Sequence of chain 1.F:
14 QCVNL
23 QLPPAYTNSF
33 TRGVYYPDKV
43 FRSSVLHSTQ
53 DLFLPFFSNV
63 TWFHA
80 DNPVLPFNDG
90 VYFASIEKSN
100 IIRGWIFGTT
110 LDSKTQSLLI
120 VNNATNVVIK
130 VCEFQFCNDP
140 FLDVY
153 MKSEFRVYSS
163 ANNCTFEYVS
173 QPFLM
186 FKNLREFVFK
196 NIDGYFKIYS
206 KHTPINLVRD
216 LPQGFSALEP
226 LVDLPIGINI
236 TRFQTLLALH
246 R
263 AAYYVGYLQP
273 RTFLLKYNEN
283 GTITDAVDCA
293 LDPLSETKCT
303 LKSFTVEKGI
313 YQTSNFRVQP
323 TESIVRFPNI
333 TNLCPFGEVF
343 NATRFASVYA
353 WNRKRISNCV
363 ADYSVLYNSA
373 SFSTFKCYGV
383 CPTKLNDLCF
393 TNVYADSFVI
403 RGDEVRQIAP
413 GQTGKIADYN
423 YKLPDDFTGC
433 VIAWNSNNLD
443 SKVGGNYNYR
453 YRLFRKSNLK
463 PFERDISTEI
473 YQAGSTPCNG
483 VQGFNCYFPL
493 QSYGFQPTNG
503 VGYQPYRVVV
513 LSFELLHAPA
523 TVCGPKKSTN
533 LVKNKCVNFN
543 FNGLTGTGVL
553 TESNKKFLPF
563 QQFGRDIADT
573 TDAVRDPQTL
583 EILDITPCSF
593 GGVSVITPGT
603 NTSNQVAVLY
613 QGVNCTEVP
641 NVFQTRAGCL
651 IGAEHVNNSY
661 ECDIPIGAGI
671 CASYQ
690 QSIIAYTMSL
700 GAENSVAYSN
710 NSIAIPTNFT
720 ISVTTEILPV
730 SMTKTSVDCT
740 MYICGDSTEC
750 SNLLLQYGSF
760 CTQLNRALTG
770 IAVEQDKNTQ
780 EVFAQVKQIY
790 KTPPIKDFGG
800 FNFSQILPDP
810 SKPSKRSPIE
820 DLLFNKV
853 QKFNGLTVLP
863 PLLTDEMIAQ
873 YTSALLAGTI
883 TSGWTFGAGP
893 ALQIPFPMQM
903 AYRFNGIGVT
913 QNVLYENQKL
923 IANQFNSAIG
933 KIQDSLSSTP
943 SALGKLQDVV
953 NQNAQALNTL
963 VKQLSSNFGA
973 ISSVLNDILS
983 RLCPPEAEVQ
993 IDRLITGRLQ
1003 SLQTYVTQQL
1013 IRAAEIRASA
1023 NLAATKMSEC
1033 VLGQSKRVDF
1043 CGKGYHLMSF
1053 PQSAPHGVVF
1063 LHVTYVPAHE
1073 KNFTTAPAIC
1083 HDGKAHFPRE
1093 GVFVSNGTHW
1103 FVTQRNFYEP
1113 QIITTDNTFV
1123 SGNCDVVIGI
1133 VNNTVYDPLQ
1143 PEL

Binding-site contacts:
Ligand atom C1 contacts residue ASN603 of chain 1.F at 1.4 Å.
Ligand atom C7 contacts residue ASN603 of chain 1.F at 3.6 Å.
Ligand atom O5 contacts residue ASN603 of chain 1.F at 2.4 Å (h-bond).
Ligand atom O7 contacts residue ASN603 of chain 1.F at 3.8 Å.
Ligand atom C4 contacts residue ASN603 of chain 1.F at 4.3 Å.
Ligand atom C3 contacts residue ASN603 of chain 1.F at 3.8 Å.
Ligand atom C5 contacts residue ASN603 of chain 1.F at 3.7 Å.
Ligand atom N2 contacts residue ASN603 of chain 1.F at 2.9 Å (h-bond).
Ligand atom C2 contacts residue ASN603 of chain 1.F at 2.5 Å.

This small molecule binds to this protein.
Small molecule (SMILES): CC(=O)N[C@@H]1[C@@H](O)[C@H](O)[C@@H](CO)O[C@H]1O